Sequence of chain 1.A:
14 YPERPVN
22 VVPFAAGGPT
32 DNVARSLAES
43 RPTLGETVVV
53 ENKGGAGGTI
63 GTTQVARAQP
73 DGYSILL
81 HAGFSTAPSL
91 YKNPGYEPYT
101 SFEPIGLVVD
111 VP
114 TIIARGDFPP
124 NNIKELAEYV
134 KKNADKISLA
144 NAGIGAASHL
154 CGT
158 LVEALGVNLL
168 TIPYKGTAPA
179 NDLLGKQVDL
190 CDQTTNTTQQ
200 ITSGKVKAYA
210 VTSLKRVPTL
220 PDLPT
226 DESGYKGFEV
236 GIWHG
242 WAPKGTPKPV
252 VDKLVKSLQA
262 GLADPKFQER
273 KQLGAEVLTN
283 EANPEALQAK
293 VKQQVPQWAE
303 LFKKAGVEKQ

The small molecule below binds the protein below.
Small molecule (SMILES): N[C@@H](CC(=O)O)C(=O)O

Binding-site contacts:
Ligand atom CG contacts residue ALA145 of chain 1.A at 3.8 Å (hydrophobic).
Ligand atom OD2 contacts residue HIS81 of chain 1.A at 2.7 Å (h-bond).
Ligand atom CG contacts residue HIS81 of chain 1.A at 3.8 Å.
Ligand atom O contacts residue GLY173 of chain 1.A at 3.3 Å.
Ligand atom CA contacts residue HIS81 of chain 1.A at 3.8 Å.
Ligand atom C contacts residue PRO30 of chain 1.A at 3.5 Å (hydrophobic).
Ligand atom N contacts residue PRO30 of chain 1.A at 3.6 Å.
Ligand atom OD2 contacts residue SER151 of chain 1.A at 4.0 Å.
Ligand atom CA contacts residue PHE25 of chain 1.A at 3.5 Å (hydrophobic).
Ligand atom CG contacts residue GLN192 of chain 1.A at 4.0 Å.
Ligand atom N contacts residue THR31 of chain 1.A at 2.9 Å (h-bond).
Ligand atom OXT contacts residue PHE25 of chain 1.A at 3.4 Å.
Ligand atom CB contacts residue GLN192 of chain 1.A at 4.0 Å.
Ligand atom OD1 contacts residue ALA150 of chain 1.A at 3.4 Å (h-bond).
Ligand atom CG contacts residue ALA149 of chain 1.A at 3.7 Å (hydrophobic).
Ligand atom CG contacts residue ALA150 of chain 1.A at 3.5 Å (hydrophobic).
Ligand atom C contacts residue PHE25 of chain 1.A at 3.3 Å (hydrophobic).
Ligand atom N contacts residue GLN192 of chain 1.A at 3.0 Å (h-bond).
Ligand atom CA contacts residue GLN192 of chain 1.A at 4.1 Å.
Ligand atom O contacts residue PRO30 of chain 1.A at 3.6 Å.
Ligand atom OD2 contacts residue ALA150 of chain 1.A at 2.8 Å (h-bond).
Ligand atom CB contacts residue THR174 of chain 1.A at 3.5 Å.
Ligand atom OD1 contacts residue SER151 of chain 1.A at 2.7 Å (h-bond).
Ligand atom OD1 contacts residue ALA149 of chain 1.A at 3.7 Å.
Ligand atom OD2 contacts residue ALA149 of chain 1.A at 3.3 Å.
Ligand atom C contacts residue THR174 of chain 1.A at 4.1 Å.
Ligand atom OXT contacts residue THR31 of chain 1.A at 3.1 Å (h-bond).
Ligand atom CG contacts residue SER151 of chain 1.A at 3.8 Å.
Ligand atom OXT contacts residue PRO30 of chain 1.A at 3.4 Å.
Ligand atom CB contacts residue ALA145 of chain 1.A at 3.9 Å (hydrophobic).
Ligand atom O contacts residue PHE25 of chain 1.A at 3.4 Å.
Ligand atom CB contacts residue PRO30 of chain 1.A at 3.9 Å (hydrophobic).
Ligand atom OD1 contacts residue THR174 of chain 1.A at 3.6 Å.
Ligand atom O contacts residue THR174 of chain 1.A at 3.0 Å (h-bond).
Ligand atom OD2 contacts residue PHE25 of chain 1.A at 3.5 Å.
Ligand atom CA contacts residue PRO30 of chain 1.A at 3.9 Å (hydrophobic).
Ligand atom N contacts residue HIS81 of chain 1.A at 3.1 Å.
Ligand atom CA contacts residue THR31 of chain 1.A at 3.9 Å.
Ligand atom OD1 contacts residue ALA145 of chain 1.A at 3.8 Å.
Ligand atom N contacts residue PHE25 of chain 1.A at 4.0 Å.